The small molecule below binds the protein below.
Small molecule (SMILES): O=C1c2c(O)cccc2C(=O)c2c([N+](=O)[O-])ccc(O)c21

Binding-site contacts:
Ligand atom O22 contacts residue LYS62 of chain 1.A at 2.8 Å (salt-bridge).
Ligand atom C2 contacts residue VAL47 of chain 1.A at 3.5 Å (hydrophobic).
Ligand atom O4A contacts residue GLY40 of chain 1.A at 2.9 Å.
Ligand atom C22 contacts residue LYS62 of chain 1.A at 3.9 Å.
Ligand atom C24 contacts residue VAL89 of chain 1.A at 3.7 Å (hydrophobic).
Ligand atom C5 contacts residue ARG41 of chain 1.A at 3.6 Å.
Ligand atom O16 contacts residue LYS62 of chain 1.A at 3.1 Å (salt-bridge).
Ligand atom C22 contacts residue ILE168 of chain 1.A at 4.0 Å (hydrophobic).
Ligand atom C24 contacts residue PHE107 of chain 1.A at 3.9 Å (hydrophobic).
Ligand atom O1 contacts residue SER45 of chain 1.A at 3.7 Å.
Ligand atom O22 contacts residue PHE107 of chain 1.A at 4.0 Å.
Ligand atom C23 contacts residue PHE107 of chain 1.A at 3.5 Å (hydrophobic).
Ligand atom C15 contacts residue ILE168 of chain 1.A at 3.8 Å (hydrophobic).
Ligand atom O4A contacts residue VAL47 of chain 1.A at 4.0 Å.
Ligand atom O4A contacts residue VAL39 of chain 1.A at 3.0 Å (h-bond).
Ligand atom C4 contacts residue VAL47 of chain 1.A at 3.9 Å (hydrophobic).
Ligand atom C25 contacts residue ILE60 of chain 1.A at 3.9 Å (hydrophobic).
Ligand atom C23 contacts residue ILE168 of chain 1.A at 4.0 Å (hydrophobic).
Ligand atom C13 contacts residue ILE168 of chain 1.A at 3.6 Å (hydrophobic).
Ligand atom C1 contacts residue VAL47 of chain 1.A at 3.9 Å (hydrophobic).
Ligand atom O1 contacts residue ASP169 of chain 1.A at 3.0 Å (salt-bridge).
Ligand atom C16 contacts residue VAL47 of chain 1.A at 4.0 Å (hydrophobic).
Ligand atom C16 contacts residue ILE168 of chain 1.A at 4.0 Å (hydrophobic).
Ligand atom C23 contacts residue VAL89 of chain 1.A at 3.9 Å (hydrophobic).
Ligand atom O13 contacts residue VAL47 of chain 1.A at 3.7 Å.
Ligand atom O22 contacts residue ASP169 of chain 1.A at 3.2 Å (salt-bridge).
Ligand atom C3 contacts residue ILE168 of chain 1.A at 3.8 Å (hydrophobic).
Ligand atom C13 contacts residue VAL47 of chain 1.A at 3.7 Å (hydrophobic).
Ligand atom C3 contacts residue VAL47 of chain 1.A at 3.5 Å (hydrophobic).
Ligand atom O4B contacts residue MET157 of chain 1.A at 3.8 Å.
Ligand atom N4 contacts residue GLY40 of chain 1.A at 3.7 Å.
Ligand atom C5 contacts residue GLY40 of chain 1.A at 4.0 Å.
Ligand atom C14 contacts residue ILE168 of chain 1.A at 3.6 Å (hydrophobic).
Ligand atom C24 contacts residue ILE168 of chain 1.A at 3.9 Å (hydrophobic).
Ligand atom N4 contacts residue VAL39 of chain 1.A at 4.0 Å.
Ligand atom C22 contacts residue ASP169 of chain 1.A at 3.7 Å.
Ligand atom C2 contacts residue ILE168 of chain 1.A at 4.0 Å (hydrophobic).
Ligand atom O16 contacts residue ASP169 of chain 1.A at 3.3 Å.
Ligand atom C16 contacts residue ASP169 of chain 1.A at 4.0 Å.
Ligand atom C6 contacts residue ARG41 of chain 1.A at 3.7 Å.

Sequence of chain 1.A:
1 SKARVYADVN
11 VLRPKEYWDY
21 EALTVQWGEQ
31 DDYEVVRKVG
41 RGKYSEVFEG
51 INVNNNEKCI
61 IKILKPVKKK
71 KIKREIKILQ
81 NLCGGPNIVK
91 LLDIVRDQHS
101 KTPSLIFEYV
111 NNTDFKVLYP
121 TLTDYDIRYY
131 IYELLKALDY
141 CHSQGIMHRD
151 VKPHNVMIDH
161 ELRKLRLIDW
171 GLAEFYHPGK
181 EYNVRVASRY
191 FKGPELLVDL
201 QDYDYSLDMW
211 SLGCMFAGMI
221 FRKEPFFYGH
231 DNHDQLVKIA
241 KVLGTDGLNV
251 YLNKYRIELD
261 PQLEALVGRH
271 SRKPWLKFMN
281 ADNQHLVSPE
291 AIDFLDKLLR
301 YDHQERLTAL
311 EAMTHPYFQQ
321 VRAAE